Sequence of chain 1.B:
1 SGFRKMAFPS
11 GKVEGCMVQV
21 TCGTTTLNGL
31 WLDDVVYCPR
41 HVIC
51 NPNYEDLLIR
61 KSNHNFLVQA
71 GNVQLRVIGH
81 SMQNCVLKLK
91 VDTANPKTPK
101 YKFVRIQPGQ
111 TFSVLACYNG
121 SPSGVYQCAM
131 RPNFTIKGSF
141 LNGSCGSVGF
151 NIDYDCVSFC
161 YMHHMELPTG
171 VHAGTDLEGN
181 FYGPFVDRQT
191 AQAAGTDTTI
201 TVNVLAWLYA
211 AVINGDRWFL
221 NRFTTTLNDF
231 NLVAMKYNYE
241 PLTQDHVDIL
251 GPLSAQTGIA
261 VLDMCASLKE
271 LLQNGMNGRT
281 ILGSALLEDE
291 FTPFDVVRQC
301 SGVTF

Binding-site contacts:
Ligand atom C15 contacts residue PHE140 of chain 1.B at 3.8 Å (hydrophobic).
Ligand atom C16 contacts residue GLU166 of chain 1.B at 3.9 Å.
Ligand atom C12 contacts residue CYS145 of chain 1.B at 3.9 Å (hydrophobic).
Ligand atom C contacts residue HIS164 of chain 1.B at 4.0 Å.
Ligand atom C14 contacts residue GLU166 of chain 1.B at 3.8 Å.
Ligand atom CL contacts residue HIS41 of chain 1.B at 3.5 Å.
Ligand atom N2 contacts residue HIS163 of chain 1.B at 2.8 Å (h-bond).
Ligand atom N2 contacts residue LEU141 of chain 1.B at 4.0 Å.
Ligand atom CL contacts residue MET165 of chain 1.B at 3.6 Å.
Ligand atom C9 contacts residue CYS145 of chain 1.B at 3.5 Å (hydrophobic).
Ligand atom C12 contacts residue HIS163 of chain 1.B at 3.5 Å.
Ligand atom O contacts residue MET165 of chain 1.B at 3.3 Å.
Ligand atom C1 contacts residue MET165 of chain 1.B at 4.0 Å (hydrophobic).
Ligand atom C1 contacts residue ASP187 of chain 1.B at 3.9 Å.
Ligand atom CL contacts residue ASP187 of chain 1.B at 3.4 Å.
Ligand atom O contacts residue GLU166 of chain 1.B at 3.1 Å (salt-bridge).
Ligand atom C12 contacts residue GLU166 of chain 1.B at 3.8 Å.
Ligand atom C13 contacts residue GLU166 of chain 1.B at 3.7 Å.
Ligand atom C7 contacts residue HIS41 of chain 1.B at 4.0 Å.
Ligand atom C2 contacts residue GLN189 of chain 1.B at 3.8 Å.
Ligand atom C14 contacts residue LEU141 of chain 1.B at 3.9 Å (hydrophobic).
Ligand atom C21 contacts residue HIS164 of chain 1.B at 3.4 Å.
Ligand atom C13 contacts residue PHE140 of chain 1.B at 3.7 Å (hydrophobic).
Ligand atom CL contacts residue HIS164 of chain 1.B at 3.6 Å.
Ligand atom C9 contacts residue ASN142 of chain 1.B at 3.6 Å.
Ligand atom C13 contacts residue SER144 of chain 1.B at 4.1 Å.
Ligand atom C2 contacts residue ARG188 of chain 1.B at 3.5 Å.
Ligand atom C15 contacts residue GLU166 of chain 1.B at 3.4 Å.
Ligand atom C15 contacts residue ASN142 of chain 1.B at 4.0 Å.
Ligand atom C contacts residue MET165 of chain 1.B at 3.5 Å (hydrophobic).
Ligand atom C15 contacts residue SER1 of chain 1.A at 4.0 Å.
Ligand atom C15 contacts residue LEU141 of chain 1.B at 3.9 Å (hydrophobic).
Ligand atom C13 contacts residue LEU141 of chain 1.B at 3.7 Å (hydrophobic).
Ligand atom N2 contacts residue SER144 of chain 1.B at 3.7 Å.
Ligand atom C21 contacts residue MET165 of chain 1.B at 3.5 Å (hydrophobic).
Ligand atom C8 contacts residue ASN142 of chain 1.B at 3.8 Å.
Ligand atom N2 contacts residue GLU166 of chain 1.B at 3.9 Å.
Ligand atom C12 contacts residue MET165 of chain 1.B at 3.9 Å (hydrophobic).
Ligand atom C1 contacts residue ARG188 of chain 1.B at 3.5 Å.
Ligand atom C13 contacts residue HIS163 of chain 1.B at 3.9 Å.

This protein binds this small molecule.
Small molecule (SMILES): O=C1N(c2cncc3ccccc23)CCC[C@]12CCNc1ccc(Cl)cc12

Sequence of chain 1.A:
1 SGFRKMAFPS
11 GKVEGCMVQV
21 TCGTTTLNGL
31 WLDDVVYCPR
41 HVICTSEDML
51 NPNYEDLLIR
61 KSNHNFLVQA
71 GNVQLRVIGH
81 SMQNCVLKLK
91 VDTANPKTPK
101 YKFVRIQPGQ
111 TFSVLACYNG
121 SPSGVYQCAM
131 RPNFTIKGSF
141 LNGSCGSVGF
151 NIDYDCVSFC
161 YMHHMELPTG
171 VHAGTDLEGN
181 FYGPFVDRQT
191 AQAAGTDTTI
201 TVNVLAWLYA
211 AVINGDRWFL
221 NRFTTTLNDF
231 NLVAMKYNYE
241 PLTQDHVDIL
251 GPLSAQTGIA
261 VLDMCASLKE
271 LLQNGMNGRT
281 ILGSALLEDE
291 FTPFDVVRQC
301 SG